Sequence of chain 1.F:
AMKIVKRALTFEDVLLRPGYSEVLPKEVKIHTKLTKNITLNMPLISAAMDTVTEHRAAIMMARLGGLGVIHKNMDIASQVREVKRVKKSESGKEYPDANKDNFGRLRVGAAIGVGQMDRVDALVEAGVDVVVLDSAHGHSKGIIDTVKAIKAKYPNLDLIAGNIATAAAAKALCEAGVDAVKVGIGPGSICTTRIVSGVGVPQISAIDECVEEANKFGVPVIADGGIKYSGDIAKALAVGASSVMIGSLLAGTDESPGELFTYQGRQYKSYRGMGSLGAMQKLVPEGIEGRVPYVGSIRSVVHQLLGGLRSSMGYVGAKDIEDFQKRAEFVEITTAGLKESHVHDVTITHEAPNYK

Sequence of chain 1.E:
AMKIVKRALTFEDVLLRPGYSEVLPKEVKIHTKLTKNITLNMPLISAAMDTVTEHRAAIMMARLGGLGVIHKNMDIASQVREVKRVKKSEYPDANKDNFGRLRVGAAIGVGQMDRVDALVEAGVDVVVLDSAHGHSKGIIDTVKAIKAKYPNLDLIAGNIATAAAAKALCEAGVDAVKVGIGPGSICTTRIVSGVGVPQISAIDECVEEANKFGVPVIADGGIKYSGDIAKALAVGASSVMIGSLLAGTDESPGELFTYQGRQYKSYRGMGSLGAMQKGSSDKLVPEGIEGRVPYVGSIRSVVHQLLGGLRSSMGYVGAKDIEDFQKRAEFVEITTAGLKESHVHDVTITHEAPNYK

A small-molecule ligand and the protein it binds are described below.
Small molecule (SMILES): C=C(C)c1cccc(C(C)(C)NC(=O)Nc2ccc(Cl)c(N[C@H]3O[C@H](CO)[C@@H](O)[C@H]3O)c2)c1

Binding-site contacts:
Ligand atom CL contacts residue HIS168 of chain 1.F at 3.3 Å.
Ligand atom C10 contacts residue ALA167 of chain 1.F at 3.9 Å (hydrophobic).
Ligand atom C10 contacts residue GLU332 of chain 1.F at 3.5 Å.
Ligand atom O3 contacts residue SER166 of chain 1.F at 3.9 Å.
Ligand atom C18 contacts residue TYR361 of chain 1.E at 3.5 Å (hydrophobic).
Ligand atom C8 contacts residue IMP1 of chain 1.Y at 3.2 Å.
Ligand atom CL contacts residue SER44 of chain 1.E at 3.9 Å.
Ligand atom C9 contacts residue IMP1 of chain 1.Y at 3.4 Å.
Ligand atom C17 contacts residue GLU332 of chain 1.F at 3.9 Å.
Ligand atom C12 contacts residue MET311 of chain 1.F at 3.9 Å (hydrophobic).
Ligand atom C26 contacts residue SER166 of chain 1.F at 3.5 Å.
Ligand atom C20 contacts residue HIS168 of chain 1.F at 3.9 Å.
Ligand atom C7 contacts residue IMP1 of chain 1.Y at 3.4 Å.
Ligand atom N4 contacts residue GLU332 of chain 1.F at 2.9 Å (salt-bridge).
Ligand atom C3 contacts residue MET305 of chain 1.F at 3.6 Å (hydrophobic).
Ligand atom C26 contacts residue SER171 of chain 1.F at 3.9 Å.
Ligand atom C3 contacts residue GLY306 of chain 1.F at 3.8 Å.
Ligand atom O5 contacts residue HIS168 of chain 1.F at 3.5 Å (h-bond).
Ligand atom N3 contacts residue GLU332 of chain 1.F at 3.1 Å (salt-bridge).
Ligand atom O5 contacts residue SER171 of chain 1.F at 3.3 Å (h-bond).
Ligand atom C27 contacts residue SER166 of chain 1.F at 3.5 Å.
Ligand atom CL contacts residue GLY360 of chain 1.E at 3.2 Å.
Ligand atom C18 contacts residue GLU332 of chain 1.F at 3.9 Å.
Ligand atom C13 contacts residue GLU332 of chain 1.F at 3.6 Å.
Ligand atom C2 contacts residue GLY306 of chain 1.F at 3.8 Å.
Ligand atom C6 contacts residue ALA167 of chain 1.F at 3.9 Å (hydrophobic).
Ligand atom C19 contacts residue SER357 of chain 1.E at 3.7 Å.
Ligand atom O6 contacts residue VAL145 of chain 1.F at 3.4 Å.
Ligand atom C18 contacts residue SER357 of chain 1.E at 3.8 Å.
Ligand atom N4 contacts residue ALA167 of chain 1.F at 3.8 Å.
Ligand atom C19 contacts residue TYR361 of chain 1.E at 3.9 Å (hydrophobic).
Ligand atom C17 contacts residue ALA167 of chain 1.F at 3.9 Å (hydrophobic).
Ligand atom C29 contacts residue VAL145 of chain 1.F at 3.5 Å (hydrophobic).
Ligand atom C5 contacts residue ALA167 of chain 1.F at 3.9 Å (hydrophobic).
Ligand atom C8 contacts residue ALA167 of chain 1.F at 3.6 Å (hydrophobic).
Ligand atom C8 contacts residue THR224 of chain 1.F at 3.6 Å.
Ligand atom O5 contacts residue SER166 of chain 1.F at 2.4 Å (h-bond).
Ligand atom C7 contacts residue ALA167 of chain 1.F at 3.7 Å (hydrophobic).
Ligand atom O4 contacts residue SER171 of chain 1.F at 3.5 Å.
Ligand atom C13 contacts residue VAL330 of chain 1.F at 3.8 Å (hydrophobic).